Binding-site contacts:
Ligand atom CM contacts residue LEU198 of chain 1.Z at 3.5 Å (hydrophobic).
Ligand atom CD1 contacts residue PHE89 of chain 1.Y at 3.8 Å (hydrophobic).
Ligand atom O contacts residue PHE89 of chain 1.Y at 3.7 Å.
Ligand atom N contacts residue TYR69 of chain 1.Z at 3.1 Å (h-bond).
Ligand atom C7 contacts residue GLU33 of chain 1.Z at 3.9 Å.
Ligand atom CA contacts residue PHE67 of chain 1.Z at 3.5 Å (hydrophobic).
Ligand atom C1 contacts residue NA1 of chain 1.FC at 3.7 Å.
Ligand atom CD2 contacts residue TYR69 of chain 1.Z at 3.5 Å (hydrophobic).
Ligand atom C2 contacts residue TYR69 of chain 1.Z at 3.4 Å (hydrophobic).
Ligand atom CE2 contacts residue TYR69 of chain 1.Z at 3.6 Å (hydrophobic).
Ligand atom C4 contacts residue ILE35 of chain 1.Z at 3.6 Å (hydrophobic).
Ligand atom CB contacts residue PHE67 of chain 1.Z at 3.7 Å (hydrophobic).
Ligand atom C6 contacts residue LEU30 of chain 1.Z at 3.3 Å (hydrophobic).
Ligand atom CB contacts residue LEU97 of chain 1.Z at 3.6 Å (hydrophobic).
Ligand atom CE1 contacts residue LEU121 of chain 1.Z at 3.8 Å (hydrophobic).
Ligand atom C8 contacts residue ARG29 of chain 1.Z at 3.8 Å.
Ligand atom C7 contacts residue SER59 of chain 1.Y at 3.2 Å.
Ligand atom O contacts residue TYR69 of chain 1.Z at 2.6 Å (h-bond).
Ligand atom C contacts residue PHE89 of chain 1.Y at 3.9 Å (hydrophobic).
Ligand atom C1 contacts residue TYR69 of chain 1.Z at 3.7 Å (hydrophobic).
Ligand atom CD contacts residue TYR69 of chain 1.Z at 3.6 Å (hydrophobic).
Ligand atom N contacts residue PHE67 of chain 1.Z at 3.9 Å.
Ligand atom CG contacts residue LEU97 of chain 1.Z at 3.9 Å (hydrophobic).
Ligand atom C contacts residue TYR69 of chain 1.Z at 3.7 Å (hydrophobic).
Ligand atom C contacts residue PHE67 of chain 1.Z at 3.5 Å (hydrophobic).
Ligand atom CB contacts residue PHE67 of chain 1.Z at 3.7 Å (hydrophobic).
Ligand atom CD2 contacts residue LEU97 of chain 1.Z at 3.8 Å (hydrophobic).
Ligand atom C8 contacts residue SER59 of chain 1.Y at 3.8 Å.
Ligand atom CE contacts residue GLU33 of chain 1.Z at 3.9 Å.
Ligand atom O contacts residue PHE67 of chain 1.Z at 3.8 Å.
Ligand atom O contacts residue PHE67 of chain 1.Z at 3.8 Å.
Ligand atom CZ contacts residue LEU121 of chain 1.Z at 3.8 Å (hydrophobic).
Ligand atom CA contacts residue PHE67 of chain 1.Z at 3.8 Å (hydrophobic).
Ligand atom CE2 contacts residue LEU99 of chain 1.Z at 3.6 Å (hydrophobic).
Ligand atom CM contacts residue PHE119 of chain 1.Z at 3.8 Å (hydrophobic).
Ligand atom O11 contacts residue NA1 of chain 1.FC at 3.0 Å (h-bond).
Ligand atom N contacts residue PHE89 of chain 1.Y at 3.9 Å.
Ligand atom CE1 contacts residue THR86 of chain 1.Y at 3.8 Å.
Ligand atom CZ contacts residue THR86 of chain 1.Y at 3.6 Å.
Ligand atom C2 contacts residue LEU55 of chain 1.Y at 3.8 Å (hydrophobic).

Sequence of chain 1.Y:
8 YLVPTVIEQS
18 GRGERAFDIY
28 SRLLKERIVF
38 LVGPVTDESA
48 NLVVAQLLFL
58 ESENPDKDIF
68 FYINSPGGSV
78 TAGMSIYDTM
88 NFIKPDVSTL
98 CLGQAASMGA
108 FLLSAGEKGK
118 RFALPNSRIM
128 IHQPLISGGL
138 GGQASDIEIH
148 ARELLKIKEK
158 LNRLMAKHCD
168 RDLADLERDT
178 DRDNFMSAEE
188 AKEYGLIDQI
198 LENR

Sequence of chain 1.Z:
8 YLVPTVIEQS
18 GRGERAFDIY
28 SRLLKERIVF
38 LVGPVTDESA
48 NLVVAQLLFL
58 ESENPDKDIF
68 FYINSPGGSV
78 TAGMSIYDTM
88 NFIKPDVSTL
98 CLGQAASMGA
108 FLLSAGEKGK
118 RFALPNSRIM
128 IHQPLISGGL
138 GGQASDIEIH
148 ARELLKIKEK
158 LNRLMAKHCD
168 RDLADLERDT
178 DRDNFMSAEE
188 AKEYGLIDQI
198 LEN

This small molecule binds to this protein.
Small molecule (SMILES): C/C=C/C=C/C=C/C(=O)N[C@@H](Cc1ccccc1)C(=O)N[C@H]1COC(=O)[C@@H]2C[C@@H](C)CN2C(=O)[C@H](C)NC(=O)[C@H](C)N(C)C(=O)[C@@H]2CCCN2C1=O